Sequence of chain 1.B:
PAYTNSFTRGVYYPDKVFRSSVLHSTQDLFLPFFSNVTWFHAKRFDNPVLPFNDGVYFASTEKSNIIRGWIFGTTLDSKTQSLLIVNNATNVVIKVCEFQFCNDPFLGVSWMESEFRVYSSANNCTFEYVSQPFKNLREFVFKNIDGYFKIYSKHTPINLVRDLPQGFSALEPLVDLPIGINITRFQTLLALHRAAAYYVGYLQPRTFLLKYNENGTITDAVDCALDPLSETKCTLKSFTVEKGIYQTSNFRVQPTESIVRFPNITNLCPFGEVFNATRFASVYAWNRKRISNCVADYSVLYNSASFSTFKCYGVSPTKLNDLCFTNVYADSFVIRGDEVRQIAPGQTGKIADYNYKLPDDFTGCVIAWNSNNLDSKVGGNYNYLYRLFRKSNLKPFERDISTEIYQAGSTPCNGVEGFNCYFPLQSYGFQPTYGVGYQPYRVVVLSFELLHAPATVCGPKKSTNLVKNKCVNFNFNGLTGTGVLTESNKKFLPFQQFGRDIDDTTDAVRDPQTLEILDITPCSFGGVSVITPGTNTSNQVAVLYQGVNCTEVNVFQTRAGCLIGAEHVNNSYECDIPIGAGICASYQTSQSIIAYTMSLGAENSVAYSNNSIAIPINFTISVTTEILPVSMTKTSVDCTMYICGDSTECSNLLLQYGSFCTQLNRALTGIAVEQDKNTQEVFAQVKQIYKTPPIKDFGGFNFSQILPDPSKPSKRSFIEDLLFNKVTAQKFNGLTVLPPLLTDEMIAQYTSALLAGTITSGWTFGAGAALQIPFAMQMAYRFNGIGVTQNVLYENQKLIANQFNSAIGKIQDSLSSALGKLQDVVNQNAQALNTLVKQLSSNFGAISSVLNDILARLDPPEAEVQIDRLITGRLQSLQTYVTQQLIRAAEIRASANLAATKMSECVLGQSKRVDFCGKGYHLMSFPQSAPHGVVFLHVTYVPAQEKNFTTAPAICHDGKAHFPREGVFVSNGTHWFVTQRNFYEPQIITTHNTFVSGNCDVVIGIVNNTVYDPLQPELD

Binding-site contacts:
Ligand atom C3 contacts residue ASN359 of chain 1.B at 3.8 Å.
Ligand atom C2 contacts residue ASN359 of chain 1.B at 2.5 Å.
Ligand atom N2 contacts residue ASN359 of chain 1.B at 2.9 Å (h-bond).
Ligand atom C4 contacts residue ASN359 of chain 1.B at 4.3 Å.
Ligand atom O5 contacts residue GLN608 of chain 1.B at 4.0 Å.
Ligand atom N2 contacts residue ILE360 of chain 1.B at 3.5 Å.
Ligand atom C7 contacts residue ASN359 of chain 1.B at 3.0 Å.
Ligand atom C5 contacts residue ASN359 of chain 1.B at 3.7 Å.
Ligand atom C7 contacts residue ILE360 of chain 1.B at 3.7 Å (hydrophobic).
Ligand atom C8 contacts residue ASN359 of chain 1.B at 3.3 Å.
Ligand atom O5 contacts residue ASN359 of chain 1.B at 2.4 Å (h-bond).
Ligand atom O7 contacts residue ASN359 of chain 1.B at 2.8 Å (h-bond).
Ligand atom C8 contacts residue GLN608 of chain 1.B at 4.2 Å.
Ligand atom O7 contacts residue ILE360 of chain 1.B at 3.1 Å.
Ligand atom C1 contacts residue ASN359 of chain 1.B at 1.4 Å.

This protein binds this small molecule.
Small molecule (SMILES): CC(=O)N[C@H]1[C@H](O[C@H]2[C@H](O)[C@@H](NC(C)=O)CO[C@@H]2CO)O[C@H](CO)[C@@H](O)[C@@H]1O